Sequence of chain 1.K:
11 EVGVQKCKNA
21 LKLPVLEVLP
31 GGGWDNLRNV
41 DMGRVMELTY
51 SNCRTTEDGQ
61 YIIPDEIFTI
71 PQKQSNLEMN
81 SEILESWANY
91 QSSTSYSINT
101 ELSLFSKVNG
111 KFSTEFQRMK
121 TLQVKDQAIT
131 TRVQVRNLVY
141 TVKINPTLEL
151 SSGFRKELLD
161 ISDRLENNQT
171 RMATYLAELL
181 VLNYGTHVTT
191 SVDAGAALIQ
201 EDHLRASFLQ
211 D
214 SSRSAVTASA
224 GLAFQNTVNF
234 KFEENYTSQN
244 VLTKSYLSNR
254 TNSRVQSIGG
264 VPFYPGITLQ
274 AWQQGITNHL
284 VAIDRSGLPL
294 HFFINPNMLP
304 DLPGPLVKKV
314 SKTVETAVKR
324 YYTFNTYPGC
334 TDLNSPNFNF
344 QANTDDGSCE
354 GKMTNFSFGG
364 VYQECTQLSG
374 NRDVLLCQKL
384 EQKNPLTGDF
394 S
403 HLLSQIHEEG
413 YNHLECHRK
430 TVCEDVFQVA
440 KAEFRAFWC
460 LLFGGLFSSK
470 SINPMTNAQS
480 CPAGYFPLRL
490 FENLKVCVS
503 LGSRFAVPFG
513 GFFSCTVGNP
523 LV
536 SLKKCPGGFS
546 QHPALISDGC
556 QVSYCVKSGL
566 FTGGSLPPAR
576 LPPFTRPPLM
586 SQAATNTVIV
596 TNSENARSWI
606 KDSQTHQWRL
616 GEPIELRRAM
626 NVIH

Binding-site contacts:
Ligand atom C4 contacts residue SER248 of chain 1.K at 4.3 Å.
Ligand atom O6 contacts residue PHE208 of chain 1.K at 3.5 Å.
Ligand atom C2 contacts residue ASN252 of chain 1.K at 2.5 Å.
Ligand atom O5 contacts residue PHE208 of chain 1.K at 3.8 Å.
Ligand atom N2 contacts residue SER251 of chain 1.K at 4.2 Å.
Ligand atom C1 contacts residue ASN252 of chain 1.K at 1.4 Å.
Ligand atom C4 contacts residue ASN252 of chain 1.K at 4.2 Å.
Ligand atom C5 contacts residue ASN252 of chain 1.K at 3.7 Å.
Ligand atom C8 contacts residue SER251 of chain 1.K at 3.8 Å.
Ligand atom O6 contacts residue LYS247 of chain 1.K at 4.0 Å.
Ligand atom C6 contacts residue ASP211 of chain 1.K at 3.7 Å.
Ligand atom O6 contacts residue ASP211 of chain 1.K at 3.0 Å (salt-bridge).
Ligand atom C7 contacts residue ASN252 of chain 1.K at 4.0 Å.
Ligand atom C3 contacts residue ASN252 of chain 1.K at 3.8 Å.
Ligand atom O7 contacts residue SER251 of chain 1.K at 3.2 Å.
Ligand atom O6 contacts residue SER207 of chain 1.K at 3.3 Å (h-bond).
Ligand atom C6 contacts residue PHE208 of chain 1.K at 4.2 Å (hydrophobic).
Ligand atom N2 contacts residue ASN252 of chain 1.K at 3.0 Å (h-bond).
Ligand atom C7 contacts residue SER251 of chain 1.K at 3.8 Å.
Ligand atom O5 contacts residue ASN252 of chain 1.K at 2.4 Å (h-bond).
Ligand atom O5 contacts residue SER248 of chain 1.K at 4.3 Å.

A small-molecule ligand and the protein it binds are described below.
Small molecule (SMILES): CC(=O)N[C@H]1[C@H](O[C@H]2[C@H](O)[C@@H](NC(C)=O)CO[C@@H]2CO)O[C@H](CO)[C@@H](O)[C@@H]1O